Binding-site contacts:
Ligand atom C2 contacts residue ASN255 of chain 1.A at 3.7 Å.
Ligand atom O3 contacts residue GLC1 of chain 1.C at 0.0 Å (h-bond).
Ligand atom C3 contacts residue ASN210 of chain 1.A at 3.7 Å.
Ligand atom O5 contacts residue ASN90 of chain 1.A at 3.0 Å (h-bond).
Ligand atom O1 contacts residue ARG157 of chain 1.A at 3.3 Å (salt-bridge).
Ligand atom O4 contacts residue GLC1 of chain 1.C at 0.0 Å (h-bond).
Ligand atom C6 contacts residue ASN90 of chain 1.A at 3.5 Å.
Ligand atom C5 contacts residue HIS151 of chain 1.A at 3.7 Å.
Ligand atom O4 contacts residue ASP13 of chain 1.A at 2.6 Å (salt-bridge).
Ligand atom O1 contacts residue ASN90 of chain 1.A at 3.6 Å (h-bond).
Ligand atom C3 contacts residue ASP235 of chain 1.A at 3.7 Å.
Ligand atom C4 contacts residue GLC1 of chain 1.C at 0.0 Å.
Ligand atom O1 contacts residue ASP153 of chain 1.A at 2.5 Å (salt-bridge).
Ligand atom O2 contacts residue ASP235 of chain 1.A at 2.5 Å (salt-bridge).
Ligand atom C2 contacts residue GLC1 of chain 1.C at 0.1 Å.
Ligand atom O6 contacts residue HIS151 of chain 1.A at 2.8 Å (h-bond).
Ligand atom O6 contacts residue ASN90 of chain 1.A at 2.7 Å (h-bond).
Ligand atom O2 contacts residue ASN255 of chain 1.A at 3.3 Å (h-bond).
Ligand atom O4 contacts residue ASN210 of chain 1.A at 3.7 Å.
Ligand atom C1 contacts residue GLC1 of chain 1.C at 0.3 Å.
Ligand atom O3 contacts residue PHE15 of chain 1.A at 3.5 Å.
Ligand atom O1 contacts residue GLC1 of chain 1.C at 1.3 Å.
Ligand atom O2 contacts residue ARG157 of chain 1.A at 2.8 Å (salt-bridge).
Ligand atom C3 contacts residue GLC1 of chain 1.C at 0.0 Å.
Ligand atom O4 contacts residue CYS182 of chain 1.A at 3.7 Å.
Ligand atom C5 contacts residue GLC1 of chain 1.C at 0.0 Å.
Ligand atom O3 contacts residue ASN210 of chain 1.A at 3.0 Å (h-bond).
Ligand atom C6 contacts residue TYR9 of chain 1.A at 3.7 Å (hydrophobic).
Ligand atom C6 contacts residue GLC1 of chain 1.C at 0.0 Å.
Ligand atom O5 contacts residue GLC1 of chain 1.C at 0.1 Å (h-bond).
Ligand atom C4 contacts residue ASP13 of chain 1.A at 3.5 Å.
Ligand atom O2 contacts residue GLC1 of chain 1.C at 0.0 Å (h-bond).
Ligand atom C6 contacts residue ASP13 of chain 1.A at 3.6 Å.
Ligand atom C1 contacts residue ASP153 of chain 1.A at 3.3 Å.
Ligand atom O6 contacts residue LYS91 of chain 1.A at 3.6 Å.
Ligand atom O4 contacts residue YDM1 of chain 1.B at 3.4 Å.
Ligand atom O3 contacts residue ASP235 of chain 1.A at 2.6 Å (salt-bridge).
Ligand atom O1 contacts residue ASN255 of chain 1.A at 3.2 Å (h-bond).
Ligand atom O6 contacts residue GLC1 of chain 1.C at 0.0 Å (h-bond).
Ligand atom C2 contacts residue ASP235 of chain 1.A at 3.5 Å.

This protein binds this small molecule.
Small molecule (SMILES): OC[C@H]1O[C@@H](O)[C@H](O)[C@@H](O)[C@@H]1O

Sequence of chain 1.A:
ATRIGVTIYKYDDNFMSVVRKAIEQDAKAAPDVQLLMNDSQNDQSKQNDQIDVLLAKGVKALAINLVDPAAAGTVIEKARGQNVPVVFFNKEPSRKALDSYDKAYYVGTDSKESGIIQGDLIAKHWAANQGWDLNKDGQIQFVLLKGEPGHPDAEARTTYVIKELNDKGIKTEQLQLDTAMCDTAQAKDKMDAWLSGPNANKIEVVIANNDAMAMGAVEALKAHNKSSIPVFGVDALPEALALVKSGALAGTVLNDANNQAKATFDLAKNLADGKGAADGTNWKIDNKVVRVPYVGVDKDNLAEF